Binding-site contacts:
Ligand atom C4 contacts residue ASN109 of chain 1.B at 4.2 Å.
Ligand atom O3 contacts residue NAG1 of chain 1.IB at 4.5 Å.
Ligand atom C7 contacts residue ASN109 of chain 1.B at 3.3 Å.
Ligand atom C8 contacts residue NAG1 of chain 1.IB at 3.8 Å.
Ligand atom O7 contacts residue ASN109 of chain 1.B at 3.3 Å (h-bond).
Ligand atom C8 contacts residue NAG2 of chain 1.IB at 4.3 Å.
Ligand atom C3 contacts residue ASN109 of chain 1.B at 3.8 Å.
Ligand atom C2 contacts residue ASN109 of chain 1.B at 2.5 Å.
Ligand atom O7 contacts residue ASN108 of chain 1.B at 4.4 Å.
Ligand atom C1 contacts residue ASN109 of chain 1.B at 1.4 Å.
Ligand atom N2 contacts residue ASN109 of chain 1.B at 2.9 Å (h-bond).
Ligand atom C8 contacts residue ASN109 of chain 1.B at 3.7 Å.
Ligand atom C8 contacts residue ASN108 of chain 1.B at 4.2 Å.
Ligand atom C5 contacts residue ASN109 of chain 1.B at 3.7 Å.
Ligand atom O5 contacts residue ASN109 of chain 1.B at 2.4 Å (h-bond).
Ligand atom C7 contacts residue NAG2 of chain 1.IB at 4.4 Å.
Ligand atom O7 contacts residue NAG2 of chain 1.IB at 4.0 Å.
Ligand atom O6 contacts residue NAG1 of chain 1.IB at 4.2 Å.

This protein binds this small molecule.
Small molecule (SMILES): CC(=O)N[C@H]1[C@H](O[C@H]2[C@H](O)[C@@H](NC(C)=O)CO[C@@H]2CO)O[C@H](CO)[C@@H](O[C@@H]2O[C@H](CO[C@H]3O[C@H](CO)[C@@H](O)[C@H](O)[C@@H]3O)[C@@H](O)[C@H](O[C@H]3O[C@H](CO)[C@@H](O)[C@H](O)[C@@H]3O)[C@@H]2O)[C@@H]1O

Sequence of chain 1.B:
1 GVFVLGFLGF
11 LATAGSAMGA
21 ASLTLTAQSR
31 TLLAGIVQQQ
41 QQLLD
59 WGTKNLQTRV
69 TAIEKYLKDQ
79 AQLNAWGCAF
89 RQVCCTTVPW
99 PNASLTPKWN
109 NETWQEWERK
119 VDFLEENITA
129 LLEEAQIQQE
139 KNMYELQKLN